The small molecule below binds the protein below.
Small molecule (SMILES): OC[C@H]1O[C@H](Oc2c[nH]c3ccc(Br)c(Cl)c23)[C@@H](O)[C@@H](O)[C@@H]1O

Sequence of chain 2.A:
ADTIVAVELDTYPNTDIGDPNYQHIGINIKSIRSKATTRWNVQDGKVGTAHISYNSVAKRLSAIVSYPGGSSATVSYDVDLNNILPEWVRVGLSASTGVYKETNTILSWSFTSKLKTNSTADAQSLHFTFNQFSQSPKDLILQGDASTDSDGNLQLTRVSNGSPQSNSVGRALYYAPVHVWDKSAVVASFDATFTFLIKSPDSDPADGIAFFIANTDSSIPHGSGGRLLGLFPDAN

Binding-site contacts:
Ligand atom O5 contacts residue GLY98 of chain 2.A at 4.1 Å.
Ligand atom O2 contacts residue VAL99 of chain 2.A at 4.0 Å.
Ligand atom N1 contacts residue TYR12 of chain 2.A at 4.0 Å.
Ligand atom C1 contacts residue VAL99 of chain 2.A at 3.6 Å (hydrophobic).
Ligand atom C9 contacts residue VAL99 of chain 2.A at 4.2 Å (hydrophobic).
Ligand atom O4 contacts residue ARG227 of chain 2.A at 3.2 Å (salt-bridge).
Ligand atom C4 contacts residue ARG227 of chain 2.A at 3.7 Å.
Ligand atom O6 contacts residue GLY98 of chain 2.A at 3.2 Å.
Ligand atom O5 contacts residue VAL99 of chain 2.A at 3.1 Å (h-bond).
Ligand atom O6 contacts residue ALA206 of chain 2.A at 3.3 Å.
Ligand atom O2 contacts residue GLY226 of chain 2.A at 4.2 Å.
Ligand atom C5 contacts residue TYR12 of chain 2.A at 3.9 Å (hydrophobic).
Ligand atom C8 contacts residue VAL99 of chain 2.A at 3.9 Å (hydrophobic).
Ligand atom C6 contacts residue TYR12 of chain 2.A at 3.8 Å (hydrophobic).
Ligand atom O5 contacts residue TYR100 of chain 2.A at 4.2 Å.
Ligand atom C5 contacts residue ASP207 of chain 2.A at 4.0 Å.
Ligand atom C10 contacts residue VAL99 of chain 2.A at 3.9 Å (hydrophobic).
Ligand atom O4 contacts residue ASN14 of chain 2.A at 3.0 Å (h-bond).
Ligand atom C5 contacts residue VAL99 of chain 2.A at 4.0 Å (hydrophobic).
Ligand atom C6 contacts residue VAL99 of chain 2.A at 3.9 Å (hydrophobic).
Ligand atom O6 contacts residue TYR100 of chain 2.A at 3.0 Å (h-bond).
Ligand atom C11 contacts residue TYR12 of chain 2.A at 3.4 Å (hydrophobic).
Ligand atom C3 contacts residue ARG227 of chain 2.A at 3.9 Å.
Ligand atom O4 contacts residue ASP207 of chain 2.A at 2.6 Å (salt-bridge).
Ligand atom C4 contacts residue GLY226 of chain 2.A at 4.1 Å.
Ligand atom C4 contacts residue ASP207 of chain 2.A at 3.4 Å.
Ligand atom C7 contacts residue VAL99 of chain 2.A at 4.0 Å (hydrophobic).
Ligand atom O3 contacts residue GLY226 of chain 2.A at 3.6 Å.
Ligand atom C3 contacts residue ASN14 of chain 2.A at 4.3 Å.
Ligand atom C4 contacts residue ASN14 of chain 2.A at 4.1 Å.
Ligand atom O6 contacts residue VAL99 of chain 2.A at 3.0 Å (h-bond).
Ligand atom C6 contacts residue ALA206 of chain 2.A at 3.5 Å (hydrophobic).
Ligand atom O3 contacts residue ARG227 of chain 2.A at 2.9 Å (salt-bridge).
Ligand atom C6 contacts residue ASP207 of chain 2.A at 3.6 Å.
Ligand atom O4 contacts residue TYR12 of chain 2.A at 3.8 Å.
Ligand atom O6 contacts residue ASP207 of chain 2.A at 3.0 Å (salt-bridge).
Ligand atom C11 contacts residue VAL99 of chain 2.A at 4.2 Å (hydrophobic).
Ligand atom O2 contacts residue GLY98 of chain 2.A at 3.7 Å.
Ligand atom C6 contacts residue TYR100 of chain 2.A at 3.7 Å (hydrophobic).
Ligand atom O4 contacts residue GLY226 of chain 2.A at 4.1 Å.